This protein binds this small molecule.
Small molecule (SMILES): CC(=O)N[C@@H]1[C@@H](O)[C@H](O)[C@@H](CO)O[C@H]1O

Sequence of chain 1.A:
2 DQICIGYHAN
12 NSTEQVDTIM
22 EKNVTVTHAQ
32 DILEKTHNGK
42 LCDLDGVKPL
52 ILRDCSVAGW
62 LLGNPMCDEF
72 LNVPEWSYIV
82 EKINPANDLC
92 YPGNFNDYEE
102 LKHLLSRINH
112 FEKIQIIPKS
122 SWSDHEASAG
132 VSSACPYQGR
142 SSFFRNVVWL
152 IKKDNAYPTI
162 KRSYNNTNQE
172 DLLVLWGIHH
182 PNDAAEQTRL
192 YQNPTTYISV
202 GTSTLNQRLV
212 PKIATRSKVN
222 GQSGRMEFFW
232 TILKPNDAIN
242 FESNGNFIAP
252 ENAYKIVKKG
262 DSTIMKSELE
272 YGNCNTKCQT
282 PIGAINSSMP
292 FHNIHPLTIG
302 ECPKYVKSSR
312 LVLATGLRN

Sequence of chain 1.E:
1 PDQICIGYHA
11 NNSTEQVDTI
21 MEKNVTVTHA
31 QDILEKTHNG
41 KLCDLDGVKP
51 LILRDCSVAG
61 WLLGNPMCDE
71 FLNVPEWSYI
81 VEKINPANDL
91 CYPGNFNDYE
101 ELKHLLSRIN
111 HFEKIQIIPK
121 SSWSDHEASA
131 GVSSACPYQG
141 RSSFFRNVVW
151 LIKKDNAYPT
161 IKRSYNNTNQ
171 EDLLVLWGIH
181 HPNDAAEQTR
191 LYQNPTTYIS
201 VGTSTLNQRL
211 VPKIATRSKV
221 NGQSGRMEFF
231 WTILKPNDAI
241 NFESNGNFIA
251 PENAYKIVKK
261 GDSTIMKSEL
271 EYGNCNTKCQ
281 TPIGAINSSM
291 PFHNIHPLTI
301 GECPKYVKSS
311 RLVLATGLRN

Binding-site contacts:
Ligand atom N2 contacts residue ASP238 of chain 1.E at 4.5 Å.
Ligand atom C5 contacts residue ASN237 of chain 1.E at 3.0 Å.
Ligand atom N2 contacts residue ALA239 of chain 1.E at 4.4 Å.
Ligand atom C4 contacts residue ASN166 of chain 1.E at 4.2 Å.
Ligand atom O5 contacts residue ASN166 of chain 1.E at 2.4 Å (h-bond).
Ligand atom C7 contacts residue ASN237 of chain 1.E at 4.2 Å.
Ligand atom C2 contacts residue ASN237 of chain 1.E at 3.6 Å.
Ligand atom O7 contacts residue ASN166 of chain 1.E at 4.4 Å.
Ligand atom N2 contacts residue ASN166 of chain 1.E at 3.1 Å (h-bond).
Ligand atom C1 contacts residue ASN166 of chain 1.E at 1.4 Å.
Ligand atom O4 contacts residue ASN237 of chain 1.E at 3.8 Å.
Ligand atom C8 contacts residue ASP238 of chain 1.E at 3.9 Å.
Ligand atom C8 contacts residue SER218 of chain 1.A at 3.2 Å.
Ligand atom O5 contacts residue ASN237 of chain 1.E at 3.7 Å.
Ligand atom C3 contacts residue ASN237 of chain 1.E at 3.9 Å.
Ligand atom C7 contacts residue ASN166 of chain 1.E at 4.0 Å.
Ligand atom C2 contacts residue ASN166 of chain 1.E at 2.5 Å.
Ligand atom C8 contacts residue ALA239 of chain 1.E at 3.8 Å (hydrophobic).
Ligand atom C6 contacts residue ASN237 of chain 1.E at 3.6 Å.
Ligand atom N2 contacts residue ASN237 of chain 1.E at 3.1 Å (h-bond).
Ligand atom C5 contacts residue ASN166 of chain 1.E at 3.7 Å.
Ligand atom C1 contacts residue ASN237 of chain 1.E at 3.5 Å.
Ligand atom C8 contacts residue ASN237 of chain 1.E at 4.3 Å.
Ligand atom C4 contacts residue ASN237 of chain 1.E at 3.8 Å.
Ligand atom C3 contacts residue ASN166 of chain 1.E at 3.8 Å.
Ligand atom C7 contacts residue ALA239 of chain 1.E at 4.2 Å (hydrophobic).